Binding-site contacts:
Ligand atom C3' contacts residue ASP199 of chain 1.C at 3.4 Å.
Ligand atom C5' contacts residue ASP245 of chain 1.C at 3.5 Å.
Ligand atom C2' contacts residue ASP199 of chain 1.C at 3.6 Å.
Ligand atom O2' contacts residue ASP199 of chain 1.C at 2.7 Å (salt-bridge).
Ligand atom N3 contacts residue ILE200 of chain 1.C at 3.3 Å (h-bond).
Ligand atom O2' contacts residue PHE145 of chain 1.C at 3.6 Å.
Ligand atom C8 contacts residue TYR363 of chain 1.C at 3.5 Å (hydrophobic).
Ligand atom N6 contacts residue ASP226 of chain 1.C at 3.1 Å (salt-bridge).
Ligand atom C5' contacts residue ASP179 of chain 1.C at 3.5 Å.
Ligand atom O3' contacts residue ASP199 of chain 1.C at 2.5 Å (salt-bridge).
Ligand atom S5' contacts residue PHE145 of chain 1.C at 3.6 Å.
Ligand atom C1' contacts residue ASP199 of chain 1.C at 3.3 Å.
Ligand atom S5' contacts residue N4P1 of chain 1.S at 3.3 Å.
Ligand atom C2' contacts residue PHE145 of chain 1.C at 3.6 Å (hydrophobic).
Ligand atom C3' contacts residue ASP179 of chain 1.C at 3.7 Å.
Ligand atom C8 contacts residue PHE145 of chain 1.C at 3.3 Å (hydrophobic).
Ligand atom N9 contacts residue ILE200 of chain 1.C at 3.7 Å.
Ligand atom N1 contacts residue LEU227 of chain 1.C at 3.0 Å (h-bond).
Ligand atom C5 contacts residue PHE256 of chain 1.C at 3.6 Å (hydrophobic).
Ligand atom N6 contacts residue LEU362 of chain 1.C at 3.6 Å.
Ligand atom S5' contacts residue ASP146 of chain 1.C at 3.5 Å (salt-bridge).
Ligand atom C2 contacts residue LEU227 of chain 1.C at 3.6 Å (hydrophobic).
Ligand atom N7 contacts residue TYR363 of chain 1.C at 2.8 Å (h-bond).
Ligand atom C5 contacts residue ILE200 of chain 1.C at 3.7 Å (hydrophobic).
Ligand atom C5' contacts residue N4P1 of chain 1.S at 3.7 Å.
Ligand atom CS contacts residue PHE145 of chain 1.C at 3.7 Å (hydrophobic).
Ligand atom C4 contacts residue ILE200 of chain 1.C at 3.5 Å (hydrophobic).
Ligand atom O3' contacts residue ASP178 of chain 1.C at 3.4 Å (salt-bridge).
Ligand atom N1 contacts residue PHE225 of chain 1.C at 3.6 Å (h-bond).
Ligand atom C4' contacts residue ASP199 of chain 1.C at 3.7 Å.
Ligand atom O3' contacts residue ASP179 of chain 1.C at 2.9 Å (salt-bridge).
Ligand atom N1 contacts residue ASP226 of chain 1.C at 3.6 Å.
Ligand atom O2' contacts residue GLN147 of chain 1.C at 2.8 Å (h-bond).
Ligand atom CS contacts residue PRO247 of chain 1.C at 3.7 Å (hydrophobic).
Ligand atom C2' contacts residue GLN147 of chain 1.C at 3.7 Å.
Ligand atom O4' contacts residue PHE256 of chain 1.C at 3.5 Å.
Ligand atom CS contacts residue N4P1 of chain 1.S at 3.7 Å.
Ligand atom O3' contacts residue LEU204 of chain 1.C at 3.4 Å.
Ligand atom C2 contacts residue ILE200 of chain 1.C at 3.6 Å (hydrophobic).
Ligand atom C2 contacts residue PHE225 of chain 1.C at 3.1 Å (hydrophobic).

The protein below binds the small molecule below.
Small molecule (SMILES): CSC[C@H]1O[C@@H](n2cnc3c(N)ncnc32)[C@H](O)[C@@H]1O

Sequence of chain 1.C:
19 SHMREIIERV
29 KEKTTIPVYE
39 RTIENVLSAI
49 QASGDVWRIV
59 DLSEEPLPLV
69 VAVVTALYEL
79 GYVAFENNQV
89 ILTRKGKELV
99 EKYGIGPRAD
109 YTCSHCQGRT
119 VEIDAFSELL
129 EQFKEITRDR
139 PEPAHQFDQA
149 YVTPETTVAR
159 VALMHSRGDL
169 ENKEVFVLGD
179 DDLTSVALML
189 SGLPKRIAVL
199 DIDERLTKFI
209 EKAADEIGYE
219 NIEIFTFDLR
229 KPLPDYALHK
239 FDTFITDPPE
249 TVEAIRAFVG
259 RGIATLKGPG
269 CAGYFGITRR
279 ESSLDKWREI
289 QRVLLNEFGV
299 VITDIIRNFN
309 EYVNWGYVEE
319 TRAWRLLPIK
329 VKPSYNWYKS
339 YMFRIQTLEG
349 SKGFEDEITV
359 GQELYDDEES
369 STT